Sequence of chain 1.D:
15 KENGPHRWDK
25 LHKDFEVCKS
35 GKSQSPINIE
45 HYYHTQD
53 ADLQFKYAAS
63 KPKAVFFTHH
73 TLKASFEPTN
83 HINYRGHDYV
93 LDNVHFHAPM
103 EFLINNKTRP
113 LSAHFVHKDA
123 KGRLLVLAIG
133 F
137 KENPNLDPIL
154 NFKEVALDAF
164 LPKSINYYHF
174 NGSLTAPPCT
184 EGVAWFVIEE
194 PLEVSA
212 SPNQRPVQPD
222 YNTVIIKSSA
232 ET

A protein and the small-molecule ligand that binds it are described below.
Small molecule (SMILES): NS(=O)(=O)c1nnc(NS(=O)(=O)c2ccccc2)s1

Binding-site contacts:
Ligand atom N2 contacts residue ALA179 of chain 1.D at 4.2 Å.
Ligand atom C1 contacts residue VAL118 of chain 1.D at 4.2 Å (hydrophobic).
Ligand atom O3 contacts residue ALA179 of chain 1.D at 4.0 Å.
Ligand atom S1 contacts residue ASN95 of chain 1.D at 3.7 Å.
Ligand atom N4 contacts residue HIS97 of chain 1.D at 3.4 Å (h-bond).
Ligand atom N4 contacts residue HIS99 of chain 1.D at 3.0 Å (h-bond).
Ligand atom C2 contacts residue LEU126 of chain 1.D at 4.0 Å (hydrophobic).
Ligand atom C8 contacts residue LEU177 of chain 1.D at 3.5 Å (hydrophobic).
Ligand atom O3 contacts residue THR178 of chain 1.D at 2.8 Å (h-bond).
Ligand atom O4 contacts residue HIS116 of chain 1.D at 4.1 Å.
Ligand atom C8 contacts residue ZN1 of chain 1.S at 3.8 Å.
Ligand atom C5 contacts residue ASP94 of chain 1.D at 3.8 Å.
Ligand atom N4 contacts residue THR178 of chain 1.D at 2.3 Å (h-bond).
Ligand atom S3 contacts residue THR178 of chain 1.D at 3.4 Å (h-bond).
Ligand atom S3 contacts residue ZN1 of chain 1.S at 2.8 Å.
Ligand atom S3 contacts residue HIS97 of chain 1.D at 3.5 Å (h-bond).
Ligand atom O1 contacts residue VAL118 of chain 1.D at 3.7 Å.
Ligand atom O3 contacts residue LEU177 of chain 1.D at 2.8 Å.
Ligand atom N4 contacts residue GLU103 of chain 1.D at 3.8 Å.
Ligand atom C8 contacts residue HIS97 of chain 1.D at 3.8 Å.
Ligand atom O1 contacts residue HIS97 of chain 1.D at 3.9 Å.
Ligand atom C4 contacts residue ASP94 of chain 1.D at 3.5 Å.
Ligand atom C4 contacts residue LYS120 of chain 1.D at 3.8 Å.
Ligand atom N3 contacts residue LEU177 of chain 1.D at 3.7 Å.
Ligand atom S3 contacts residue LEU177 of chain 1.D at 3.6 Å.
Ligand atom O4 contacts residue ZN1 of chain 1.S at 2.7 Å.
Ligand atom N4 contacts residue ALA179 of chain 1.D at 4.1 Å.
Ligand atom O3 contacts residue ZN1 of chain 1.S at 4.1 Å.
Ligand atom S2 contacts residue HIS97 of chain 1.D at 3.2 Å.
Ligand atom N4 contacts residue ZN1 of chain 1.S at 1.9 Å.
Ligand atom O3 contacts residue TRP188 of chain 1.D at 4.0 Å.
Ligand atom N3 contacts residue ALA179 of chain 1.D at 3.6 Å.
Ligand atom C3 contacts residue LYS120 of chain 1.D at 3.8 Å.
Ligand atom O4 contacts residue VAL128 of chain 1.D at 4.1 Å.
Ligand atom O2 contacts residue LYS75 of chain 1.D at 2.9 Å (salt-bridge).
Ligand atom N2 contacts residue LEU177 of chain 1.D at 4.0 Å.
Ligand atom O4 contacts residue TRP188 of chain 1.D at 4.0 Å.
Ligand atom O2 contacts residue ASN95 of chain 1.D at 3.8 Å.
Ligand atom O4 contacts residue HIS97 of chain 1.D at 3.0 Å (h-bond).
Ligand atom O1 contacts residue ASN95 of chain 1.D at 2.7 Å (h-bond).